This small molecule binds to this protein.
Small molecule (SMILES): Oc1c(Cl)cc(Cl)cc1Cl

Binding-site contacts:
Ligand atom CL4 contacts residue VAL59 of chain 1.A at 3.7 Å.
Ligand atom C2 contacts residue PHE21 of chain 1.A at 4.0 Å (hydrophobic).
Ligand atom C2 contacts residue PHE35 of chain 1.A at 3.9 Å (hydrophobic).
Ligand atom CL4 contacts residue FDE1 of chain 1.C at 2.9 Å.
Ligand atom C4 contacts residue PHE35 of chain 1.A at 3.8 Å (hydrophobic).
Ligand atom C2 contacts residue THR56 of chain 1.A at 4.3 Å.
Ligand atom C2 contacts residue HIS55 of chain 1.A at 3.7 Å.
Ligand atom CL2 contacts residue THR56 of chain 1.A at 3.2 Å.
Ligand atom CL6 contacts residue PHE35 of chain 1.A at 4.3 Å.
Ligand atom CL2 contacts residue PHE52 of chain 1.A at 3.9 Å.
Ligand atom C6 contacts residue PHE35 of chain 1.A at 3.5 Å (hydrophobic).
Ligand atom C1 contacts residue PHE35 of chain 1.A at 3.7 Å (hydrophobic).
Ligand atom C4 contacts residue VAL59 of chain 1.A at 4.1 Å (hydrophobic).
Ligand atom C5 contacts residue FDE1 of chain 1.C at 3.5 Å.
Ligand atom CL6 contacts residue HIS55 of chain 1.A at 3.4 Å.
Ligand atom CL2 contacts residue PHE21 of chain 1.A at 3.7 Å.
Ligand atom CL4 contacts residue PHE21 of chain 1.A at 3.9 Å.
Ligand atom C2 contacts residue TYR38 of chain 1.A at 4.0 Å (hydrophobic).
Ligand atom CL2 contacts residue TYR38 of chain 1.A at 3.3 Å.
Ligand atom C6 contacts residue FDE1 of chain 1.C at 4.4 Å.
Ligand atom O1 contacts residue PHE35 of chain 1.A at 4.3 Å.
Ligand atom C4 contacts residue FDE1 of chain 1.C at 4.0 Å.
Ligand atom C3 contacts residue PHE21 of chain 1.A at 3.4 Å (hydrophobic).
Ligand atom C3 contacts residue THR56 of chain 1.A at 4.5 Å.
Ligand atom C4 contacts residue PHE21 of chain 1.A at 4.1 Å (hydrophobic).
Ligand atom C5 contacts residue PHE35 of chain 1.A at 3.6 Å (hydrophobic).
Ligand atom C1 contacts residue HIS55 of chain 1.A at 3.4 Å.
Ligand atom O1 contacts residue HIS55 of chain 1.A at 2.7 Å (h-bond).
Ligand atom O1 contacts residue LYS51 of chain 1.A at 4.3 Å.
Ligand atom CL6 contacts residue FDE1 of chain 1.C at 3.9 Å.
Ligand atom C1 contacts residue TYR38 of chain 1.A at 3.7 Å (hydrophobic).
Ligand atom CL2 contacts residue HIS55 of chain 1.A at 4.0 Å.
Ligand atom C6 contacts residue HIS55 of chain 1.A at 3.8 Å.
Ligand atom O1 contacts residue TYR38 of chain 1.A at 2.6 Å (h-bond).
Ligand atom C3 contacts residue HIS55 of chain 1.A at 4.4 Å.
Ligand atom C3 contacts residue PHE35 of chain 1.A at 3.9 Å (hydrophobic).
Ligand atom CL4 contacts residue PHE35 of chain 1.A at 4.5 Å.

Sequence of chain 1.A:
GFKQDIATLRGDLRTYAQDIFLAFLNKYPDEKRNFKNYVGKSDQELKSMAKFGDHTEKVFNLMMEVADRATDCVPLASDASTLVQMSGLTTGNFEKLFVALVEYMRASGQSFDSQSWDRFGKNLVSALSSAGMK